Binding-site contacts:
Ligand atom C5 contacts residue LYS353 of chain 1.A at 3.9 Å.
Ligand atom O3 contacts residue ARG118 of chain 1.A at 3.9 Å.
Ligand atom O2 contacts residue SER119 of chain 1.A at 4.1 Å.
Ligand atom O2 contacts residue PHE397 of chain 1.A at 3.9 Å.
Ligand atom C3 contacts residue ARG118 of chain 1.A at 4.2 Å.
Ligand atom O1 contacts residue LEU70 of chain 1.A at 4.1 Å.
Ligand atom O4 contacts residue ARG118 of chain 1.A at 3.7 Å.
Ligand atom O3 contacts residue SER119 of chain 1.A at 2.3 Å (h-bond).
Ligand atom O2 contacts residue LEU70 of chain 1.A at 2.5 Å (h-bond).
Ligand atom C3 contacts residue SER119 of chain 1.A at 3.6 Å.
Ligand atom O5 contacts residue PHE397 of chain 1.A at 3.8 Å.
Ligand atom C6 contacts residue LYS353 of chain 1.A at 3.8 Å.
Ligand atom O1 contacts residue LYS353 of chain 1.A at 4.1 Å.
Ligand atom C2 contacts residue PHE397 of chain 1.A at 3.5 Å (hydrophobic).
Ligand atom C1 contacts residue LYS353 of chain 1.A at 4.1 Å.
Ligand atom C1 contacts residue GLY396 of chain 1.A at 4.3 Å.
Ligand atom C2 contacts residue ALA69 of chain 1.A at 4.4 Å (hydrophobic).
Ligand atom C4 contacts residue LYS353 of chain 1.A at 4.2 Å.
Ligand atom C2 contacts residue LEU70 of chain 1.A at 3.7 Å (hydrophobic).
Ligand atom O1 contacts residue PHE397 of chain 1.A at 2.3 Å (h-bond).
Ligand atom C1 contacts residue LEU70 of chain 1.A at 4.4 Å (hydrophobic).
Ligand atom O2 contacts residue ALA69 of chain 1.A at 3.3 Å.
Ligand atom C2 contacts residue LYS353 of chain 1.A at 4.3 Å.
Ligand atom O3 contacts residue LEU70 of chain 1.A at 4.2 Å.
Ligand atom O5 contacts residue LYS353 of chain 1.A at 3.2 Å (salt-bridge).
Ligand atom C2 contacts residue SER119 of chain 1.A at 4.1 Å.
Ligand atom C1 contacts residue PHE397 of chain 1.A at 3.5 Å (hydrophobic).
Ligand atom O1 contacts residue GLY396 of chain 1.A at 3.2 Å.

A small-molecule ligand and the protein it binds are described below.
Small molecule (SMILES): OC[C@H]1O[C@@H](O)[C@H](O)[C@@H](O)[C@@H]1O

Sequence of chain 1.A:
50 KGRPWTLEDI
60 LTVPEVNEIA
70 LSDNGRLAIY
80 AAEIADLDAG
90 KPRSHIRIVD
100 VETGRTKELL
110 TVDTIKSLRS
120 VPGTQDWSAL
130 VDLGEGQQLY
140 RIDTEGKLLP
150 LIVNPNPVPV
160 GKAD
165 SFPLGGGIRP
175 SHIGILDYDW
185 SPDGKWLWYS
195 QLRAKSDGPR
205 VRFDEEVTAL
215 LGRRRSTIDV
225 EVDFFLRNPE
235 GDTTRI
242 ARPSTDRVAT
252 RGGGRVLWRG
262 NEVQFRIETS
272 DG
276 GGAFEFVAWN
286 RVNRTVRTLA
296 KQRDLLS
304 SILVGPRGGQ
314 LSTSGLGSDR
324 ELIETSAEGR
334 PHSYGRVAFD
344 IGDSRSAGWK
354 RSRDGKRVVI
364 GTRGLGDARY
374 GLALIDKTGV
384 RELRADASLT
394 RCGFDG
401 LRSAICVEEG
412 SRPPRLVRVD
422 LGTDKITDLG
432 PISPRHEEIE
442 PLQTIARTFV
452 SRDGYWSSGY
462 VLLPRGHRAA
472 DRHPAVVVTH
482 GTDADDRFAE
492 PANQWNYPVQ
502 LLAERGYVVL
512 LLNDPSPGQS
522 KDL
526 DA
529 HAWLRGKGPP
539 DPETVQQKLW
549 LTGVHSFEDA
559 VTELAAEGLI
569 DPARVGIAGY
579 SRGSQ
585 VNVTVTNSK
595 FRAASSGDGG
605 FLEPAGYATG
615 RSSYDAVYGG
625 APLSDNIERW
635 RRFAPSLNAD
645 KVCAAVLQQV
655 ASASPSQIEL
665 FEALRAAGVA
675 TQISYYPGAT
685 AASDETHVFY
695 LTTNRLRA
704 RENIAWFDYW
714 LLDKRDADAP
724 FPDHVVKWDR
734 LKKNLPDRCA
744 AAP